The protein below binds the small molecule below.
Small molecule (SMILES): OC[C@H]1O[C@H](O)[C@H](O)[C@@H](O)[C@@H]1O

Sequence of chain 2.A:
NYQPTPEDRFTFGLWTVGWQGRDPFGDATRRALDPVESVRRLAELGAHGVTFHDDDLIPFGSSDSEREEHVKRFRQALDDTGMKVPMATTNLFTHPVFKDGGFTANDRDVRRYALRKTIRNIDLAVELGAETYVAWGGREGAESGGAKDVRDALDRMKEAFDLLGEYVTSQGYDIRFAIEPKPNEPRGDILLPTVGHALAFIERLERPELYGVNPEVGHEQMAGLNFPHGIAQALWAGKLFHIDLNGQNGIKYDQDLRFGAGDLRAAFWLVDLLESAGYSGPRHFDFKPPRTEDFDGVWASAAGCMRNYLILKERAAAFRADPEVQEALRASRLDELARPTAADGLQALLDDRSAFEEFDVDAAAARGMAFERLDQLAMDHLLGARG

Binding-site contacts:
Ligand atom C5 contacts residue GLU181 of chain 2.A at 4.0 Å.
Ligand atom C1 contacts residue TRP137 of chain 2.A at 3.4 Å (hydrophobic).
Ligand atom C1 contacts residue HIS54 of chain 2.A at 3.5 Å.
Ligand atom C1 contacts residue PHE94 of chain 2.A at 3.8 Å (hydrophobic).
Ligand atom C4 contacts residue ASP287 of chain 2.A at 3.5 Å.
Ligand atom O3 contacts residue ASP287 of chain 2.A at 2.9 Å (salt-bridge).
Ligand atom C6 contacts residue VAL135 of chain 2.A at 4.2 Å (hydrophobic).
Ligand atom C3 contacts residue GLU181 of chain 2.A at 3.7 Å.
Ligand atom C4 contacts residue ASP245 of chain 2.A at 4.2 Å.
Ligand atom O5 contacts residue PHE94 of chain 2.A at 4.0 Å.
Ligand atom C6 contacts residue THR90 of chain 2.A at 3.7 Å.
Ligand atom C4 contacts residue GLU181 of chain 2.A at 3.1 Å.
Ligand atom O5 contacts residue TRP137 of chain 2.A at 3.6 Å.
Ligand atom O2 contacts residue TRP137 of chain 2.A at 3.8 Å.
Ligand atom O3 contacts residue GLU217 of chain 2.A at 3.1 Å (salt-bridge).
Ligand atom C4 contacts residue MG1 of chain 2.B at 3.0 Å.
Ligand atom O4 contacts residue ASP245 of chain 2.A at 2.9 Å (salt-bridge).
Ligand atom C6 contacts residue HIS54 of chain 2.A at 3.5 Å.
Ligand atom C3 contacts residue ASP287 of chain 2.A at 2.9 Å.
Ligand atom O6 contacts residue THR90 of chain 2.A at 3.7 Å.
Ligand atom O3 contacts residue GLU181 of chain 2.A at 2.8 Å (salt-bridge).
Ligand atom O2 contacts residue PHE26 of chain 1.A at 3.4 Å.
Ligand atom C5 contacts residue HIS54 of chain 2.A at 3.4 Å.
Ligand atom O3 contacts residue HIS220 of chain 2.A at 3.4 Å.
Ligand atom C2 contacts residue TRP137 of chain 2.A at 3.4 Å (hydrophobic).
Ligand atom C3 contacts residue MG1 of chain 2.B at 3.0 Å.
Ligand atom C5 contacts residue TRP16 of chain 2.A at 4.0 Å (hydrophobic).
Ligand atom C6 contacts residue GLU181 of chain 2.A at 3.8 Å.
Ligand atom C6 contacts residue TRP16 of chain 2.A at 4.2 Å (hydrophobic).
Ligand atom O3 contacts residue MG1 of chain 2.B at 2.3 Å.
Ligand atom O4 contacts residue MG1 of chain 2.B at 2.1 Å.
Ligand atom O6 contacts residue GLU181 of chain 2.A at 3.2 Å (salt-bridge).
Ligand atom O1 contacts residue PHE94 of chain 2.A at 3.9 Å.
Ligand atom O5 contacts residue HIS54 of chain 2.A at 2.8 Å (h-bond).
Ligand atom O6 contacts residue VAL135 of chain 2.A at 3.5 Å.
Ligand atom O4 contacts residue ASP287 of chain 2.A at 2.9 Å (salt-bridge).
Ligand atom O1 contacts residue TRP16 of chain 2.A at 3.8 Å.
Ligand atom O4 contacts residue GLU181 of chain 2.A at 2.5 Å (salt-bridge).
Ligand atom O6 contacts residue TRP137 of chain 2.A at 3.2 Å.
Ligand atom O1 contacts residue HIS54 of chain 2.A at 3.3 Å.

Sequence of chain 1.A:
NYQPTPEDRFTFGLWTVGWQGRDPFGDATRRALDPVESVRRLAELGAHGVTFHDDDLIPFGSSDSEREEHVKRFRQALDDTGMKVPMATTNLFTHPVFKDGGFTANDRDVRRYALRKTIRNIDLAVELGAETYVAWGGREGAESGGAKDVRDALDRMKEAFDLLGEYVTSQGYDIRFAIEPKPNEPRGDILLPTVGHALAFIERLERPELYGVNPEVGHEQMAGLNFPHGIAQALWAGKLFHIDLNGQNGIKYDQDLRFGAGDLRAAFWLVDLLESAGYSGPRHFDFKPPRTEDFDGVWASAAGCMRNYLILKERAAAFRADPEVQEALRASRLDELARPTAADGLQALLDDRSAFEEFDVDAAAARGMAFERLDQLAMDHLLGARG